Sequence of chain 1.C:
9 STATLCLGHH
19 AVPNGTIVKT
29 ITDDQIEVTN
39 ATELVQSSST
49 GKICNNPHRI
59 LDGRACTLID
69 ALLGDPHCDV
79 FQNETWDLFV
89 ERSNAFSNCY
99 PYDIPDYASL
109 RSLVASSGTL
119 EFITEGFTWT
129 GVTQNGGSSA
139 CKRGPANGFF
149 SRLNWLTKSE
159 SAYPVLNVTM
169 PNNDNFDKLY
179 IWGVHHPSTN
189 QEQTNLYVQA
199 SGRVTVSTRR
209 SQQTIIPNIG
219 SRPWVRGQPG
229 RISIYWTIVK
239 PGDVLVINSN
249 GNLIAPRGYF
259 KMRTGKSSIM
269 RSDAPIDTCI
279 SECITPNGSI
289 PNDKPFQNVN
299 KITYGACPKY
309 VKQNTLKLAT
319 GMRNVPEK

Sequence of chain 1.E:
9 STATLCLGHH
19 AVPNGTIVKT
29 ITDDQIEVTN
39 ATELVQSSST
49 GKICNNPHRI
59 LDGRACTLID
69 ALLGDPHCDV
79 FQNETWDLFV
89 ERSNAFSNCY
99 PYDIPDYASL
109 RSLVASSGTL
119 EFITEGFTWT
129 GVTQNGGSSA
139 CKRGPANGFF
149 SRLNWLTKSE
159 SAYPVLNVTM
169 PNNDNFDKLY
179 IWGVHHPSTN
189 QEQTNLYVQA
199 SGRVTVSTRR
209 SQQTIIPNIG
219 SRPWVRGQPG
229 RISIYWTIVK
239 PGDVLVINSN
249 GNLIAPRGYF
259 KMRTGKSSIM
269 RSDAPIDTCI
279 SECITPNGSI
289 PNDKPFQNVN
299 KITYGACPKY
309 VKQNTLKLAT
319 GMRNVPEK

A protein and the small-molecule ligand that binds it are described below.
Small molecule (SMILES): CC(=O)N[C@H]1[C@H](O[C@H]2[C@H](O)[C@@H](NC(C)=O)CO[C@@H]2CO)O[C@H](CO)[C@@H](O[C@@H]2O[C@H](CO)[C@@H](O)[C@H](O[C@H]3O[C@H](CO)[C@@H](O)[C@H](O)[C@@H]3O)[C@@H]2O)[C@@H]1O

Binding-site contacts:
Ligand atom C4 contacts residue ASN165 of chain 1.E at 4.2 Å.
Ligand atom C1 contacts residue ASN165 of chain 1.E at 1.4 Å.
Ligand atom C8 contacts residue PRO221 of chain 1.C at 4.1 Å (hydrophobic).
Ligand atom C4 contacts residue TRP222 of chain 1.C at 3.9 Å (hydrophobic).
Ligand atom O3 contacts residue TRP222 of chain 1.C at 4.2 Å.
Ligand atom C5 contacts residue TRP222 of chain 1.C at 4.1 Å (hydrophobic).
Ligand atom C8 contacts residue VAL242 of chain 1.E at 4.1 Å (hydrophobic).
Ligand atom C7 contacts residue PRO221 of chain 1.C at 4.2 Å (hydrophobic).
Ligand atom N2 contacts residue SER219 of chain 1.C at 3.1 Å (h-bond).
Ligand atom C8 contacts residue TRP222 of chain 1.C at 4.0 Å (hydrophobic).
Ligand atom C3 contacts residue ASN165 of chain 1.E at 3.8 Å.
Ligand atom O5 contacts residue THR167 of chain 1.E at 3.6 Å (h-bond).
Ligand atom C3 contacts residue TRP222 of chain 1.C at 3.9 Å (hydrophobic).
Ligand atom N2 contacts residue ASN165 of chain 1.E at 2.8 Å (h-bond).
Ligand atom C1 contacts residue SER219 of chain 1.C at 3.9 Å.
Ligand atom C7 contacts residue SER219 of chain 1.C at 3.9 Å.
Ligand atom O7 contacts residue ASN165 of chain 1.E at 4.0 Å.
Ligand atom O7 contacts residue PRO221 of chain 1.C at 3.4 Å.
Ligand atom O4 contacts residue TRP222 of chain 1.C at 4.1 Å.
Ligand atom C5 contacts residue THR167 of chain 1.E at 3.8 Å.
Ligand atom O5 contacts residue ASN165 of chain 1.E at 2.3 Å (h-bond).
Ligand atom O5 contacts residue TRP222 of chain 1.C at 3.9 Å.
Ligand atom C8 contacts residue SER219 of chain 1.C at 3.8 Å.
Ligand atom C2 contacts residue ASN165 of chain 1.E at 2.4 Å.
Ligand atom C6 contacts residue TRP222 of chain 1.C at 3.5 Å (hydrophobic).
Ligand atom C2 contacts residue SER219 of chain 1.C at 4.1 Å.
Ligand atom O7 contacts residue TRP222 of chain 1.C at 2.7 Å (h-bond).
Ligand atom C5 contacts residue ASN165 of chain 1.E at 3.6 Å.
Ligand atom O5 contacts residue TRP222 of chain 1.C at 4.2 Å.
Ligand atom C5 contacts residue TRP222 of chain 1.C at 4.2 Å (hydrophobic).
Ligand atom C7 contacts residue TRP222 of chain 1.C at 3.6 Å (hydrophobic).
Ligand atom O6 contacts residue TRP222 of chain 1.C at 4.2 Å.
Ligand atom C6 contacts residue THR167 of chain 1.E at 2.8 Å.
Ligand atom C6 contacts residue VAL244 of chain 1.E at 4.3 Å (hydrophobic).
Ligand atom C2 contacts residue TRP222 of chain 1.C at 4.1 Å (hydrophobic).
Ligand atom C2 contacts residue TRP222 of chain 1.C at 4.0 Å (hydrophobic).
Ligand atom O6 contacts residue THR167 of chain 1.E at 2.6 Å (h-bond).
Ligand atom C1 contacts residue TRP222 of chain 1.C at 3.4 Å (hydrophobic).
Ligand atom C7 contacts residue ASN165 of chain 1.E at 3.7 Å.
Ligand atom O7 contacts residue ARG220 of chain 1.C at 4.1 Å.